Sequence of chain 1.C:
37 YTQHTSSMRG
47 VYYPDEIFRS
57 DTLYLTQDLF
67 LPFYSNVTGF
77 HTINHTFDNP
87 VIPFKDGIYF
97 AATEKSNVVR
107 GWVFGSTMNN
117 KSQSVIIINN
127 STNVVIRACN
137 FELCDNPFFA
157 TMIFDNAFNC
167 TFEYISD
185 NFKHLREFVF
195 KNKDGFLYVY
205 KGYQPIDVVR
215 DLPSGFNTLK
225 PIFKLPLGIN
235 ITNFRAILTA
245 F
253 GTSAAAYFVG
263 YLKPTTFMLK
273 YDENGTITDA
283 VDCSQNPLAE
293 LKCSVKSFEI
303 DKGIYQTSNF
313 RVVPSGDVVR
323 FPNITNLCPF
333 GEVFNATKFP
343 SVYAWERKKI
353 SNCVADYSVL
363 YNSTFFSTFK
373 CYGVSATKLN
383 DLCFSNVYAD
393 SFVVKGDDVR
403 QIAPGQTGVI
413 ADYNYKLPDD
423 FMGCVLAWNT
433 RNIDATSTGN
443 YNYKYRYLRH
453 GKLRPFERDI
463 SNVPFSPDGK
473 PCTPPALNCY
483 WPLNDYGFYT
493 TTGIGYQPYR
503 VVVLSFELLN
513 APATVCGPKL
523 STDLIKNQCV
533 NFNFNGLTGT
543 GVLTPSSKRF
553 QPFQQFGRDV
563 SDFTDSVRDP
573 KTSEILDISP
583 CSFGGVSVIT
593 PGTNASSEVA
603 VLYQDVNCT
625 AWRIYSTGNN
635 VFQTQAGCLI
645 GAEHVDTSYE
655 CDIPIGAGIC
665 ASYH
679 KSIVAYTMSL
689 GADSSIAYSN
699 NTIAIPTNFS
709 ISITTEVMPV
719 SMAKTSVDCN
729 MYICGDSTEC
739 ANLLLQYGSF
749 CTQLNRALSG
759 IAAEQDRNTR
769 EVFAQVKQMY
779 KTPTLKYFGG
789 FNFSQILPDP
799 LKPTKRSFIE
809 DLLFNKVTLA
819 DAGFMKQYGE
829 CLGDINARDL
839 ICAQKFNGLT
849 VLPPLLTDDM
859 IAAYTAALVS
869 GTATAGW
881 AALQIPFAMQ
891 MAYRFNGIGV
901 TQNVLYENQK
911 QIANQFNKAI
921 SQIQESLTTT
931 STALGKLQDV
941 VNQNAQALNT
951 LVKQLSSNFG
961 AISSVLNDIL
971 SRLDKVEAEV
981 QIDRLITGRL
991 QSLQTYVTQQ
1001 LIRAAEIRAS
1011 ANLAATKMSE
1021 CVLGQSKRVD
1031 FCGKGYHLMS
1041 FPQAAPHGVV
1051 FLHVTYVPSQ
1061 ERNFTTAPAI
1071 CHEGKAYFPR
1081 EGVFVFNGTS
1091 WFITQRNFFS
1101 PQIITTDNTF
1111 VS

Binding-site contacts:
Ligand atom O5 contacts residue ASN1063 of chain 1.C at 2.9 Å (h-bond).
Ligand atom N2 contacts residue ASN1063 of chain 1.C at 3.9 Å.
Ligand atom C8 contacts residue ASN1063 of chain 1.C at 4.0 Å.
Ligand atom O7 contacts residue GLU1061 of chain 1.C at 4.1 Å.
Ligand atom C6 contacts residue ALA695 of chain 1.C at 4.5 Å (hydrophobic).
Ligand atom O7 contacts residue ASN1063 of chain 1.C at 3.6 Å.
Ligand atom C8 contacts residue GLU1061 of chain 1.C at 3.7 Å.
Ligand atom C7 contacts residue ASN1063 of chain 1.C at 3.6 Å.
Ligand atom C1 contacts residue ASN1063 of chain 1.C at 2.4 Å.
Ligand atom C7 contacts residue GLU1061 of chain 1.C at 4.4 Å.
Ligand atom C5 contacts residue ASN1063 of chain 1.C at 4.3 Å.
Ligand atom C2 contacts residue ASN1063 of chain 1.C at 3.5 Å.

This small molecule binds to this protein.
Small molecule (SMILES): CC(=O)N[C@@H]1[C@@H](O)[C@H](O)[C@@H](CO)O[C@H]1O